Binding-site contacts:
Ligand atom OE1 contacts residue PHE130 of chain 1.F at 3.4 Å.
Ligand atom N contacts residue ASP191 of chain 1.F at 4.1 Å.
Ligand atom C contacts residue NA1 of chain 1.IA at 4.1 Å.
Ligand atom N contacts residue NA1 of chain 1.IA at 4.0 Å.
Ligand atom CD contacts residue PHE130 of chain 1.F at 4.1 Å (hydrophobic).
Ligand atom CB contacts residue PHE130 of chain 1.F at 4.0 Å (hydrophobic).
Ligand atom OE2 contacts residue TRP223 of chain 1.F at 2.9 Å (h-bond).
Ligand atom CA contacts residue GLU217 of chain 1.F at 3.6 Å.
Ligand atom CD contacts residue TRP223 of chain 1.F at 3.7 Å (hydrophobic).
Ligand atom CG contacts residue GLU217 of chain 1.F at 3.5 Å.
Ligand atom C contacts residue GLU217 of chain 1.F at 3.7 Å.
Ligand atom O contacts residue NA1 of chain 1.IA at 2.9 Å (h-bond).
Ligand atom C contacts residue ASP216 of chain 1.F at 4.0 Å.
Ligand atom N contacts residue GLU217 of chain 1.F at 2.8 Å (salt-bridge).
Ligand atom O contacts residue GLU217 of chain 1.F at 3.2 Å (salt-bridge).
Ligand atom CA contacts residue ASP216 of chain 1.F at 3.8 Å.
Ligand atom CB contacts residue GLU217 of chain 1.F at 4.1 Å.
Ligand atom N contacts residue ASP189 of chain 1.F at 3.6 Å.
Ligand atom CG contacts residue TRP223 of chain 1.F at 4.1 Å (hydrophobic).
Ligand atom OE2 contacts residue LYS222 of chain 1.F at 3.8 Å.
Ligand atom O contacts residue EDO1 of chain 1.JA at 3.9 Å.
Ligand atom O contacts residue ASP216 of chain 1.F at 3.3 Å (salt-bridge).
Ligand atom N contacts residue ASP216 of chain 1.F at 2.7 Å (salt-bridge).

Sequence of chain 1.F:
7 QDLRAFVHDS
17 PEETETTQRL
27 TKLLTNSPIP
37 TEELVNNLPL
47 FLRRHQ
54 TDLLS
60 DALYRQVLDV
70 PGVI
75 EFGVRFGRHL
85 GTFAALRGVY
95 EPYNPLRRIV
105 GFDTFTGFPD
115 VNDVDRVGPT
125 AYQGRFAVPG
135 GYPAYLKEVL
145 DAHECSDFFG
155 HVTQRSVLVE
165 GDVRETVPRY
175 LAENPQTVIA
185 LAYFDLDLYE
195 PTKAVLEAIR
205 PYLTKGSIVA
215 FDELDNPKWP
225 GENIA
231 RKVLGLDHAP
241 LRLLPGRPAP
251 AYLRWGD

A protein and the small-molecule ligand that binds it are described below.
Small molecule (SMILES): N[C@@H](CCC(=O)O)C(=O)O